This protein binds this small molecule.
Small molecule (SMILES): Cc1cc(CCCCCOc2c(Cl)cc(C3=NCCO3)cc2Cl)on1

Sequence of chain 17.C:
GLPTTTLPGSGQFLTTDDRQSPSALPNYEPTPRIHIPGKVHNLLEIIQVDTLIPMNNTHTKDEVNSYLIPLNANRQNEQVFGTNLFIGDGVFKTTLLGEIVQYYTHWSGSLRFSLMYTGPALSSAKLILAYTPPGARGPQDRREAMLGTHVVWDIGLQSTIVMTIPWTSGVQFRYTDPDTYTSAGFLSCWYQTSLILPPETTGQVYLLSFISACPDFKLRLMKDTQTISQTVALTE

Binding-site contacts:
Ligand atom C2C contacts residue ILE104 of chain 17.A at 3.9 Å (hydrophobic).
Ligand atom C5B contacts residue MET224 of chain 17.A at 3.8 Å (hydrophobic).
Ligand atom C5C contacts residue TYR152 of chain 17.A at 3.8 Å (hydrophobic).
Ligand atom CL2 contacts residue ILE104 of chain 17.A at 3.4 Å.
Ligand atom CL2 contacts residue MET224 of chain 17.A at 3.2 Å.
Ligand atom C3B contacts residue ALA24 of chain 17.C at 4.0 Å (hydrophobic).
Ligand atom O1 contacts residue LEU106 of chain 17.A at 3.7 Å.
Ligand atom C31 contacts residue TYR197 of chain 17.A at 3.6 Å (hydrophobic).
Ligand atom CL1 contacts residue LEU25 of chain 17.C at 3.5 Å.
Ligand atom C4B contacts residue PHE186 of chain 17.A at 3.6 Å (hydrophobic).
Ligand atom C4B contacts residue TYR152 of chain 17.A at 3.7 Å (hydrophobic).
Ligand atom N2 contacts residue MET221 of chain 17.A at 3.9 Å.
Ligand atom C1C contacts residue LEU106 of chain 17.A at 3.9 Å (hydrophobic).
Ligand atom CL2 contacts residue TYR128 of chain 17.A at 3.4 Å.
Ligand atom C2A contacts residue PHE186 of chain 17.A at 3.6 Å (hydrophobic).
Ligand atom C1C contacts residue TYR128 of chain 17.A at 3.6 Å (hydrophobic).
Ligand atom C4 contacts residue TYR197 of chain 17.A at 3.6 Å (hydrophobic).
Ligand atom O1A contacts residue PHE186 of chain 17.A at 3.4 Å.
Ligand atom C5B contacts residue PHE186 of chain 17.A at 3.8 Å (hydrophobic).
Ligand atom C4A contacts residue ALA150 of chain 17.A at 3.9 Å (hydrophobic).
Ligand atom C4A contacts residue VAL176 of chain 17.A at 3.9 Å (hydrophobic).
Ligand atom C3C contacts residue TYR128 of chain 17.A at 3.8 Å (hydrophobic).
Ligand atom C4C contacts residue VAL191 of chain 17.A at 3.7 Å (hydrophobic).
Ligand atom C2C contacts residue MET221 of chain 17.A at 3.3 Å (hydrophobic).
Ligand atom N3A contacts residue PRO174 of chain 17.A at 3.3 Å (h-bond).
Ligand atom C5 contacts residue LEU106 of chain 17.A at 3.7 Å (hydrophobic).
Ligand atom C5 contacts residue MET221 of chain 17.A at 3.9 Å (hydrophobic).
Ligand atom O1B contacts residue VAL188 of chain 17.A at 3.8 Å.
Ligand atom O1A contacts residue MET224 of chain 17.A at 3.9 Å.
Ligand atom C4A contacts residue PRO174 of chain 17.A at 3.2 Å (hydrophobic).
Ligand atom C3C contacts residue ILE104 of chain 17.A at 3.6 Å (hydrophobic).
Ligand atom O1 contacts residue MET221 of chain 17.A at 3.4 Å (h-bond).
Ligand atom N3A contacts residue ALA24 of chain 17.C at 3.8 Å.
Ligand atom C5A contacts residue ALA150 of chain 17.A at 3.4 Å (hydrophobic).
Ligand atom C5A contacts residue VAL176 of chain 17.A at 3.8 Å (hydrophobic).
Ligand atom C3B contacts residue TYR152 of chain 17.A at 3.9 Å (hydrophobic).
Ligand atom C4A contacts residue SER175 of chain 17.A at 3.6 Å.
Ligand atom N2 contacts residue ASN219 of chain 17.A at 3.5 Å (h-bond).
Ligand atom CL1 contacts residue VAL188 of chain 17.A at 3.7 Å.
Ligand atom C31 contacts residue ASN219 of chain 17.A at 3.7 Å.

Sequence of chain 17.A:
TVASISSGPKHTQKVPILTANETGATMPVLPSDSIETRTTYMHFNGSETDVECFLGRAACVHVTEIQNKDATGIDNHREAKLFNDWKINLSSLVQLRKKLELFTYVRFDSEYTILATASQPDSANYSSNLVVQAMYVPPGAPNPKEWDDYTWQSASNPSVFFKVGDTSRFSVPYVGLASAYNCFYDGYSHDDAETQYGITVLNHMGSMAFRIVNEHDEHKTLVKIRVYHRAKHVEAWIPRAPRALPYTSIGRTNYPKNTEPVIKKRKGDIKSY

Sequence of chain 18.C:
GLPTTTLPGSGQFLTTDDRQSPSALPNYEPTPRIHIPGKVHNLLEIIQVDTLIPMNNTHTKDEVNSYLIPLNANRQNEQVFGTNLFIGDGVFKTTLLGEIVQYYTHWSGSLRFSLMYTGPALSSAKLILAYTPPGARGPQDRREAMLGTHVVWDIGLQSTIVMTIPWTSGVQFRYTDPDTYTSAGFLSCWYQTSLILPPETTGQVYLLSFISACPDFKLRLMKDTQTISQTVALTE